Sequence of chain 1.R:
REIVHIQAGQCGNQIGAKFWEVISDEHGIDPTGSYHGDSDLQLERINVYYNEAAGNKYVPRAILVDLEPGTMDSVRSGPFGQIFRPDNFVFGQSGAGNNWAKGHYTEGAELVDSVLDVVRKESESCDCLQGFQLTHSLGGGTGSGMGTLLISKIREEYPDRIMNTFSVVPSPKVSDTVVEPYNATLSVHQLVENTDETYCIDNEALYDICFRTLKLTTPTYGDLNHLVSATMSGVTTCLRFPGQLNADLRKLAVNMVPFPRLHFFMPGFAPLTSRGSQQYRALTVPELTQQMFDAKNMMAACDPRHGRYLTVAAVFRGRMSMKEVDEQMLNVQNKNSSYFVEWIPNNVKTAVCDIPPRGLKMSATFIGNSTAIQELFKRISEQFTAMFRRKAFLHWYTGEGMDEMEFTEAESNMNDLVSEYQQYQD

Binding-site contacts:
Ligand atom C31 contacts residue HIS227 of chain 1.R at 3.7 Å.
Ligand atom C32 contacts residue ASP26 of chain 1.R at 3.6 Å.
Ligand atom C30 contacts residue HIS227 of chain 1.R at 3.5 Å.
Ligand atom C08 contacts residue HIS227 of chain 1.R at 3.3 Å.
Ligand atom C39 contacts residue ALA231 of chain 1.R at 3.5 Å (hydrophobic).
Ligand atom C44 contacts residue LEU361 of chain 1.R at 3.9 Å (hydrophobic).
Ligand atom C36 contacts residue HIS227 of chain 1.R at 3.3 Å.
Ligand atom O13 contacts residue ARG359 of chain 1.R at 3.1 Å (salt-bridge).
Ligand atom C41 contacts residue SER234 of chain 1.R at 3.2 Å.
Ligand atom O05 contacts residue LEU361 of chain 1.R at 3.5 Å.
Ligand atom C15 contacts residue PRO272 of chain 1.R at 3.2 Å (hydrophobic).
Ligand atom O06 contacts residue THR274 of chain 1.R at 3.0 Å (h-bond).
Ligand atom C07 contacts residue ASP224 of chain 1.R at 3.3 Å.
Ligand atom C19 contacts residue THR274 of chain 1.R at 3.9 Å.
Ligand atom C07 contacts residue LEU228 of chain 1.R at 3.6 Å (hydrophobic).
Ligand atom C32 contacts residue VAL23 of chain 1.R at 3.7 Å (hydrophobic).
Ligand atom C17 contacts residue LEU361 of chain 1.R at 3.8 Å (hydrophobic).
Ligand atom C42 contacts residue ARG359 of chain 1.R at 3.7 Å.
Ligand atom C06 contacts residue LEU228 of chain 1.R at 3.9 Å (hydrophobic).
Ligand atom C28 contacts residue ARG359 of chain 1.R at 3.4 Å.
Ligand atom O08 contacts residue GLN279 of chain 1.R at 3.4 Å (h-bond).
Ligand atom O06 contacts residue PRO272 of chain 1.R at 3.3 Å (h-bond).
Ligand atom C13 contacts residue PHE270 of chain 1.R at 3.7 Å (hydrophobic).
Ligand atom C14 contacts residue THR274 of chain 1.R at 3.5 Å.
Ligand atom C15 contacts residue THR274 of chain 1.R at 3.7 Å.
Ligand atom C16 contacts residue PRO272 of chain 1.R at 3.8 Å (hydrophobic).
Ligand atom O14 contacts residue HIS227 of chain 1.R at 2.6 Å (h-bond).
Ligand atom C40 contacts residue ALA231 of chain 1.R at 3.6 Å (hydrophobic).
Ligand atom C09 contacts residue HIS227 of chain 1.R at 3.7 Å.
Ligand atom C08 contacts residue ASP224 of chain 1.R at 3.7 Å.
Ligand atom C07 contacts residue HIS227 of chain 1.R at 3.6 Å.
Ligand atom C33 contacts residue ASP26 of chain 1.R at 3.4 Å.
Ligand atom C40 contacts residue SER234 of chain 1.R at 2.9 Å.
Ligand atom O12 contacts residue ARG359 of chain 1.R at 3.5 Å (salt-bridge).
Ligand atom C16 contacts residue THR274 of chain 1.R at 3.1 Å.
Ligand atom C42 contacts residue VAL23 of chain 1.R at 3.7 Å (hydrophobic).
Ligand atom C41 contacts residue VAL23 of chain 1.R at 3.7 Å (hydrophobic).
Ligand atom C39 contacts residue SER234 of chain 1.R at 3.8 Å.
Ligand atom O07 contacts residue LEU361 of chain 1.R at 3.7 Å.
Ligand atom C27 contacts residue ARG359 of chain 1.R at 3.6 Å.

A protein and the small-molecule ligand that binds it are described below.
Small molecule (SMILES): CC(=O)O[C@H]1C(=O)[C@@]2(C)[C@H]([C@H](OC(=O)c3ccccc3)[C@]3(O)C[C@H](OC(=O)[C@H](O)[C@@H](NC(=O)c4ccccc4)c4ccccc4)C(C)=C1C3(C)C)[C@]1(OC(C)=O)CO[C@@H]1C[C@@H]2O